Sequence of chain 1.E:
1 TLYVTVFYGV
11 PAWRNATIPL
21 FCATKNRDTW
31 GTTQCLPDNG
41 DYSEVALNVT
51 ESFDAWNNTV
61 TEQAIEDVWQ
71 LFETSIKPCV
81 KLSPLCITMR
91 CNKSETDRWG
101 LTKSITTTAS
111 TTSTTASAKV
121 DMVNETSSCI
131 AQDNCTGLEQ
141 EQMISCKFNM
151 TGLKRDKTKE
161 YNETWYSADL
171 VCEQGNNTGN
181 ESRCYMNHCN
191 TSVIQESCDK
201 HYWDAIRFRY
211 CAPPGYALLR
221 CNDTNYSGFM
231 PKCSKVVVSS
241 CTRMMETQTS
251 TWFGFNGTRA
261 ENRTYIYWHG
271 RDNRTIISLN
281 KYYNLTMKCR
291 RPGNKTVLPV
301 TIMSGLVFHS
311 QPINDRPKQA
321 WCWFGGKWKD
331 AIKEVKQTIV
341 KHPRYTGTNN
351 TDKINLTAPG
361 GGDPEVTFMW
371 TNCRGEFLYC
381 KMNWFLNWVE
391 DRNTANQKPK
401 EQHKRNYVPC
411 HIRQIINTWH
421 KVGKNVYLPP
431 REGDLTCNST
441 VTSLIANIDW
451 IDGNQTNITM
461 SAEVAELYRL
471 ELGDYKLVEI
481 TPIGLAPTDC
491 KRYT

This protein binds this small molecule.
Small molecule (SMILES): CC(=O)N[C@H]1[C@H](O[C@H]2[C@H](O)[C@@H](NC(C)=O)CO[C@@H]2CO)O[C@H](CO)[C@@H](O[C@@H]2O[C@H](CO[C@H]3O[C@H](CO)[C@@H](O)[C@H](O)[C@@H]3O)[C@@H](O)[C@H](O[C@H]3O[C@H](CO)[C@@H](O)[C@H](O)[C@@H]3O)[C@@H]2O)[C@@H]1O

Binding-site contacts:
Ligand atom C7 contacts residue MAN6 of chain 1.XA at 3.3 Å.
Ligand atom C7 contacts residue ALA131 of chain 1.E at 4.4 Å (hydrophobic).
Ligand atom O3 contacts residue MAN6 of chain 1.XA at 4.0 Å.
Ligand atom O7 contacts residue THR436 of chain 1.E at 4.3 Å.
Ligand atom C8 contacts residue THR436 of chain 1.E at 3.1 Å.
Ligand atom O7 contacts residue ARG290 of chain 1.E at 4.4 Å.
Ligand atom N2 contacts residue THR436 of chain 1.E at 3.0 Å (h-bond).
Ligand atom C1 contacts residue THR436 of chain 1.E at 4.3 Å.
Ligand atom O7 contacts residue ALA131 of chain 1.E at 4.1 Å.
Ligand atom C8 contacts residue MAN6 of chain 1.XA at 3.3 Å.
Ligand atom N2 contacts residue NAG2 of chain 1.XA at 3.8 Å.
Ligand atom O5 contacts residue LYS288 of chain 1.E at 4.4 Å.
Ligand atom C8 contacts residue ILE130 of chain 1.E at 3.8 Å (hydrophobic).
Ligand atom C2 contacts residue ASN438 of chain 1.E at 2.5 Å.
Ligand atom O7 contacts residue MAN6 of chain 1.XA at 2.6 Å (h-bond).
Ligand atom C7 contacts residue THR436 of chain 1.E at 3.5 Å.
Ligand atom O3 contacts residue THR436 of chain 1.E at 3.9 Å.
Ligand atom O6 contacts residue ILE130 of chain 1.E at 3.5 Å.
Ligand atom N2 contacts residue ASN438 of chain 1.E at 2.9 Å (h-bond).
Ligand atom C5 contacts residue ASN438 of chain 1.E at 3.7 Å.
Ligand atom C2 contacts residue THR436 of chain 1.E at 4.1 Å.
Ligand atom C8 contacts residue NAG2 of chain 1.XA at 3.4 Å.
Ligand atom C8 contacts residue ALA131 of chain 1.E at 3.8 Å (hydrophobic).
Ligand atom C7 contacts residue NAG2 of chain 1.XA at 3.8 Å.
Ligand atom C3 contacts residue THR436 of chain 1.E at 3.6 Å.
Ligand atom C7 contacts residue ASN438 of chain 1.E at 4.1 Å.
Ligand atom C4 contacts residue ASN438 of chain 1.E at 4.2 Å.
Ligand atom C3 contacts residue ASN438 of chain 1.E at 3.8 Å.
Ligand atom O5 contacts residue ASN438 of chain 1.E at 2.4 Å (h-bond).
Ligand atom C1 contacts residue ASN438 of chain 1.E at 1.4 Å.